Binding-site contacts:
Ligand atom CM4 contacts residue TYR142 of chain 5.A at 3.1 Å (hydrophobic).
Ligand atom C4 contacts residue TYR190 of chain 5.A at 3.8 Å (hydrophobic).
Ligand atom CM3 contacts residue TYR190 of chain 5.A at 3.9 Å (hydrophobic).
Ligand atom CM2 contacts residue ILE122 of chain 5.A at 3.7 Å (hydrophobic).
Ligand atom CM6 contacts residue TYR144 of chain 5.A at 3.7 Å (hydrophobic).
Ligand atom C4B contacts residue PHE179 of chain 5.A at 3.8 Å (hydrophobic).
Ligand atom C4A contacts residue PHE179 of chain 5.A at 3.3 Å (hydrophobic).
Ligand atom O1B contacts residue ILE98 of chain 5.A at 2.9 Å.
Ligand atom C2B contacts residue ILE98 of chain 5.A at 3.9 Å (hydrophobic).
Ligand atom CM6 contacts residue LEU184 of chain 5.A at 3.4 Å (hydrophobic).
Ligand atom C1A contacts residue PHE179 of chain 5.A at 3.5 Å (hydrophobic).
Ligand atom C1C contacts residue MET214 of chain 5.A at 3.7 Å (hydrophobic).
Ligand atom C3 contacts residue LEU100 of chain 5.A at 3.9 Å (hydrophobic).
Ligand atom N2 contacts residue MET214 of chain 5.A at 3.8 Å.
Ligand atom C5 contacts residue MET214 of chain 5.A at 3.6 Å (hydrophobic).
Ligand atom O5A contacts residue TYR144 of chain 5.A at 3.1 Å.
Ligand atom C4B contacts residue LEU181 of chain 5.A at 3.8 Å (hydrophobic).
Ligand atom C2C contacts residue ILE98 of chain 5.A at 4.0 Å (hydrophobic).
Ligand atom C4A contacts residue TYR144 of chain 5.A at 3.8 Å (hydrophobic).
Ligand atom C2A contacts residue TYR144 of chain 5.A at 3.7 Å (hydrophobic).
Ligand atom C1B contacts residue LEU181 of chain 5.A at 3.8 Å (hydrophobic).
Ligand atom C2B contacts residue ILE122 of chain 5.A at 3.9 Å (hydrophobic).
Ligand atom CM6 contacts residue LEU181 of chain 5.A at 3.7 Å (hydrophobic).
Ligand atom C1A contacts residue TYR144 of chain 5.A at 3.1 Å (hydrophobic).
Ligand atom N3A contacts residue LEU217 of chain 5.A at 3.4 Å.
Ligand atom C6B contacts residue ILE98 of chain 5.A at 3.6 Å (hydrophobic).
Ligand atom O1 contacts residue MET214 of chain 5.A at 3.2 Å.
Ligand atom O5A contacts residue PHE179 of chain 5.A at 3.7 Å.
Ligand atom N3A contacts residue PHE179 of chain 5.A at 3.0 Å.
Ligand atom C5B contacts residue TYR144 of chain 5.A at 3.6 Å (hydrophobic).
Ligand atom C1B contacts residue ILE98 of chain 5.A at 3.6 Å (hydrophobic).
Ligand atom CM4 contacts residue VAL168 of chain 5.A at 3.5 Å (hydrophobic).
Ligand atom C5B contacts residue LEU181 of chain 5.A at 3.3 Å (hydrophobic).
Ligand atom O1 contacts residue LEU100 of chain 5.A at 4.0 Å.
Ligand atom CM2 contacts residue ILE236 of chain 5.A at 4.0 Å (hydrophobic).
Ligand atom N2 contacts residue LEU100 of chain 5.A at 3.8 Å.
Ligand atom CM4 contacts residue PHE179 of chain 5.A at 3.9 Å (hydrophobic).
Ligand atom C6B contacts residue LEU181 of chain 5.A at 3.3 Å (hydrophobic).
Ligand atom O5A contacts residue ALA166 of chain 5.A at 3.9 Å.
Ligand atom C2A contacts residue PHE179 of chain 5.A at 3.3 Å (hydrophobic).

Sequence of chain 5.C:
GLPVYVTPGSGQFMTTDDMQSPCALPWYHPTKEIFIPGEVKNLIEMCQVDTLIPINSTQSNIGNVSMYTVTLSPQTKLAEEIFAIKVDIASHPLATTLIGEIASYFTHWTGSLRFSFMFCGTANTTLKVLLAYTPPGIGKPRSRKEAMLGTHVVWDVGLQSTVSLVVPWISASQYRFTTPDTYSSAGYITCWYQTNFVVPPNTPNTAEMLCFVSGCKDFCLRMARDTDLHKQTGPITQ

The small molecule below binds the protein below.
Small molecule (SMILES): Cc1cc(CCCOc2c(C)cc(-c3coc(C)n3)cc2C)on1

Sequence of chain 5.A:
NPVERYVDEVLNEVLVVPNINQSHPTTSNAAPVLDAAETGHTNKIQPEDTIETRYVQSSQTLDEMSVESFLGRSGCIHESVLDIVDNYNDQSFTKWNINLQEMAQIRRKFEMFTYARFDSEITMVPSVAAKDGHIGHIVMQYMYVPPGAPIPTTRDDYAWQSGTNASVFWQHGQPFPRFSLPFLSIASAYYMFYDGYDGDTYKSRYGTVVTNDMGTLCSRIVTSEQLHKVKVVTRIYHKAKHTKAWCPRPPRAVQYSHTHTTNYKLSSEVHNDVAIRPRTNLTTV